Sequence of chain 1.A:
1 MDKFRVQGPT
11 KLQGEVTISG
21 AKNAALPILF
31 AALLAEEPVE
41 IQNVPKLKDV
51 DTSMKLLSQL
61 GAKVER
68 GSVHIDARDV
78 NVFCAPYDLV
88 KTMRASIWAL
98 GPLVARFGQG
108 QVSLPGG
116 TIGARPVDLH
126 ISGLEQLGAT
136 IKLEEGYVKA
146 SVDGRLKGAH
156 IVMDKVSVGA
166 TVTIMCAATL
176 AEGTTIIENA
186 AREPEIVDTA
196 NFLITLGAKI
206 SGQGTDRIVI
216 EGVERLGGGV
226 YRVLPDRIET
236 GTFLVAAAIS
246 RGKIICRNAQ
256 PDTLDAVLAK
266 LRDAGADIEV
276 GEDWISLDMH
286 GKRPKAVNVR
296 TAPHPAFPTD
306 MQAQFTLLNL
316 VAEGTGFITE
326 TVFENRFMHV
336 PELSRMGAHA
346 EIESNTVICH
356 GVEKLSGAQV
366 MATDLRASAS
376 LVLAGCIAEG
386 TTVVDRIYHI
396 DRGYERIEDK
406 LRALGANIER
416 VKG

A protein and the small-molecule ligand that binds it are described below.
Small molecule (SMILES): CC(=O)N[C@H]1[C@@H](O[P](=O)(O)O[P](=O)(O)OC[C@H]2O[C@@H](n3ccc(=O)[nH]c3=O)[C@H](O)[C@@H]2O)O[C@H](CO)[C@@H](O)[C@@H]1O[C@H](C)C(=O)O

Binding-site contacts:
Ligand atom O1A contacts residue GLY164 of chain 1.A at 3.5 Å (h-bond).
Ligand atom O2D contacts residue PRO121 of chain 1.A at 3.5 Å.
Ligand atom O7 contacts residue ASN23 of chain 1.A at 3.1 Å.
Ligand atom PA contacts residue VAL163 of chain 1.A at 3.6 Å.
Ligand atom O1E contacts residue ASN23 of chain 1.A at 3.2 Å (h-bond).
Ligand atom C2U contacts residue ASP123 of chain 1.A at 3.5 Å.
Ligand atom O4U contacts residue VAL122 of chain 1.A at 3.1 Å.
Ligand atom O2U contacts residue PRO121 of chain 1.A at 3.3 Å.
Ligand atom C1E contacts residue LYS22 of chain 1.A at 3.3 Å.
Ligand atom O2B contacts residue ARG120 of chain 1.A at 3.0 Å (salt-bridge).
Ligand atom O4 contacts residue THR304 of chain 1.A at 3.6 Å.
Ligand atom C8 contacts residue ASN23 of chain 1.A at 3.5 Å.
Ligand atom C6U contacts residue PRO121 of chain 1.A at 3.5 Å (hydrophobic).
Ligand atom C4U contacts residue ASP123 of chain 1.A at 3.4 Å.
Ligand atom C2U contacts residue PRO121 of chain 1.A at 3.6 Å (hydrophobic).
Ligand atom O2U contacts residue LYS160 of chain 1.A at 3.6 Å (salt-bridge).
Ligand atom O3 contacts residue ASP305 of chain 1.A at 3.4 Å (salt-bridge).
Ligand atom O4U contacts residue ASP123 of chain 1.A at 3.1 Å (salt-bridge).
Ligand atom O3D contacts residue VAL327 of chain 1.A at 3.0 Å (h-bond).
Ligand atom C5U contacts residue PRO121 of chain 1.A at 3.1 Å (hydrophobic).
Ligand atom C4 contacts residue ASP305 of chain 1.A at 3.6 Å.
Ligand atom C1E contacts residue ASN23 of chain 1.A at 3.7 Å.
Ligand atom O1A contacts residue VAL163 of chain 1.A at 3.6 Å (h-bond).
Ligand atom O3 contacts residue ASN23 of chain 1.A at 3.5 Å (h-bond).
Ligand atom N3U contacts residue ASP123 of chain 1.A at 2.6 Å (salt-bridge).
Ligand atom N3U contacts residue PRO121 of chain 1.A at 3.2 Å (h-bond).
Ligand atom O1B contacts residue GLY164 of chain 1.A at 3.0 Å (h-bond).
Ligand atom O1E contacts residue LYS22 of chain 1.A at 3.0 Å (salt-bridge).
Ligand atom O2E contacts residue LYS22 of chain 1.A at 2.8 Å (salt-bridge).
Ligand atom O4U contacts residue PRO121 of chain 1.A at 3.3 Å (h-bond).
Ligand atom O2U contacts residue ASP123 of chain 1.A at 3.6 Å.
Ligand atom O2A contacts residue VAL163 of chain 1.A at 2.8 Å (h-bond).
Ligand atom O1A contacts residue SER162 of chain 1.A at 2.8 Å (h-bond).
Ligand atom O4 contacts residue ASP305 of chain 1.A at 2.9 Å (salt-bridge).
Ligand atom O4U contacts residue LEU124 of chain 1.A at 2.7 Å (h-bond).
Ligand atom O2D contacts residue ALA119 of chain 1.A at 2.7 Å (h-bond).
Ligand atom O4 contacts residue PHE328 of chain 1.A at 3.4 Å.
Ligand atom C4U contacts residue PRO121 of chain 1.A at 2.9 Å (hydrophobic).
Ligand atom C7 contacts residue ASN23 of chain 1.A at 3.5 Å.
Ligand atom O2A contacts residue SER162 of chain 1.A at 3.6 Å.